Binding-site contacts:
Ligand atom O5 contacts residue LEU114 of chain 1.B at 3.9 Å.
Ligand atom C6 contacts residue LEU114 of chain 1.B at 3.7 Å (hydrophobic).
Ligand atom C8 contacts residue ASP317 of chain 1.B at 4.1 Å.
Ligand atom C5 contacts residue HIS355 of chain 1.B at 4.0 Å.
Ligand atom C1 contacts residue ASN262 of chain 1.B at 4.0 Å.
Ligand atom O6 contacts residue VAL433 of chain 1.B at 3.5 Å.
Ligand atom O5 contacts residue HIS355 of chain 1.B at 3.5 Å (h-bond).
Ligand atom C7 contacts residue LEU114 of chain 1.B at 3.7 Å (hydrophobic).
Ligand atom C2 contacts residue HIS355 of chain 1.B at 3.8 Å.
Ligand atom O2 contacts residue ASN262 of chain 1.B at 2.9 Å (h-bond).
Ligand atom N1 contacts residue HIS355 of chain 1.B at 3.4 Å (h-bond).
Ligand atom C2 contacts residue GLU650 of chain 1.B at 3.8 Å.
Ligand atom O7 contacts residue ASN262 of chain 1.B at 3.8 Å.
Ligand atom C4 contacts residue GLY653 of chain 1.B at 4.0 Å.
Ligand atom O7 contacts residue LEU114 of chain 1.B at 3.3 Å.
Ligand atom O2 contacts residue GLU650 of chain 1.B at 3.3 Å (salt-bridge).
Ligand atom N1 contacts residue ASN262 of chain 1.B at 3.6 Å (h-bond).
Ligand atom O4 contacts residue GLY653 of chain 1.B at 3.0 Å (h-bond).
Ligand atom C1 contacts residue HIS355 of chain 1.B at 3.8 Å.
Ligand atom C5 contacts residue LEU114 of chain 1.B at 3.9 Å (hydrophobic).
Ligand atom C6 contacts residue ASN462 of chain 1.B at 3.5 Å.
Ligand atom C3 contacts residue GLY653 of chain 1.B at 4.2 Å.
Ligand atom O4 contacts residue SER652 of chain 1.B at 4.1 Å.
Ligand atom O2 contacts residue TYR551 of chain 1.B at 3.3 Å (h-bond).
Ligand atom C7 contacts residue ASN262 of chain 1.B at 3.3 Å.
Ligand atom C8 contacts residue THR356 of chain 1.B at 3.7 Å.
Ligand atom O4 contacts residue THR654 of chain 1.B at 4.1 Å.
Ligand atom C3 contacts residue GLU650 of chain 1.B at 3.1 Å.
Ligand atom C6 contacts residue HIS355 of chain 1.B at 3.4 Å.
Ligand atom O3 contacts residue SER652 of chain 1.B at 3.3 Å (h-bond).
Ligand atom O6 contacts residue ASN462 of chain 1.B at 2.6 Å (h-bond).
Ligand atom O6 contacts residue LEU117 of chain 1.B at 3.9 Å.
Ligand atom O3 contacts residue ALA651 of chain 1.B at 3.0 Å (h-bond).
Ligand atom O6 contacts residue HIS355 of chain 1.B at 2.9 Å (h-bond).
Ligand atom C2 contacts residue ASN262 of chain 1.B at 3.9 Å.
Ligand atom O3 contacts residue GLY653 of chain 1.B at 3.7 Å.
Ligand atom C8 contacts residue ASN262 of chain 1.B at 3.4 Å.
Ligand atom C6 contacts residue GLY113 of chain 1.B at 4.0 Å.
Ligand atom O3 contacts residue GLU650 of chain 1.B at 2.8 Å (salt-bridge).
Ligand atom O4 contacts residue ASN462 of chain 1.B at 3.8 Å.

The protein below binds the small molecule below.
Small molecule (SMILES): CC(=O)N[C@@H]1O[C@H](CO)[C@@H](O)[C@H](O)[C@H]1O

Sequence of chain 1.B:
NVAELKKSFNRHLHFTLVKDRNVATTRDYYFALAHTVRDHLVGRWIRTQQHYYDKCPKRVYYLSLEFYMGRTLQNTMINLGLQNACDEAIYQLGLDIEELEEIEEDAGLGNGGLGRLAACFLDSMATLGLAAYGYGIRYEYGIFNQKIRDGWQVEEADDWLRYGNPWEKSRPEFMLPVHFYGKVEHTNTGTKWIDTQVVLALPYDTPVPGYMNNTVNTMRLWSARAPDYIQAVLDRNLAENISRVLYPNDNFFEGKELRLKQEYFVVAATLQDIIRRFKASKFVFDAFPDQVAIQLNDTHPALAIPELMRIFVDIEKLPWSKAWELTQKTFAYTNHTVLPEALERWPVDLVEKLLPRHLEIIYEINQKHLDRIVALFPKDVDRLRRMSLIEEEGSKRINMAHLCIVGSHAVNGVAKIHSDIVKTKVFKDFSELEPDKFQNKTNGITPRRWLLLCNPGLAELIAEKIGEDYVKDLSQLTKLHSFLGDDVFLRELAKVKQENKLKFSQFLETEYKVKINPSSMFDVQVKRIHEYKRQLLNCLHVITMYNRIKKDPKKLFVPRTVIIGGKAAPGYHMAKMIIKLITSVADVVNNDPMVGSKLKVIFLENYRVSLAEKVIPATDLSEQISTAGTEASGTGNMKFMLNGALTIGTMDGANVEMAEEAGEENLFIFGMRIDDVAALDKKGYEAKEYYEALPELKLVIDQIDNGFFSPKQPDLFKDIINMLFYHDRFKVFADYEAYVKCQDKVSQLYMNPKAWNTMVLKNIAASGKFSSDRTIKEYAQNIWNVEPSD